Binding-site contacts:
Ligand atom C2 contacts residue SER353 of chain 1.A at 3.7 Å.
Ligand atom C4 contacts residue LEU495 of chain 1.A at 4.5 Å (hydrophobic).
Ligand atom C3 contacts residue PHE496 of chain 1.A at 3.6 Å (hydrophobic).
Ligand atom C6 contacts residue PHE496 of chain 1.A at 4.4 Å (hydrophobic).
Ligand atom O1 contacts residue VAL494 of chain 1.A at 4.5 Å.
Ligand atom O1 contacts residue PHE496 of chain 1.A at 3.7 Å.
Ligand atom C6 contacts residue LEU495 of chain 1.A at 2.9 Å (hydrophobic).
Ligand atom C3 contacts residue SER353 of chain 1.A at 3.9 Å.
Ligand atom C3 contacts residue TYR415 of chain 1.A at 3.5 Å (hydrophobic).
Ligand atom O1 contacts residue ASN497 of chain 1.A at 3.6 Å.
Ligand atom C1 contacts residue GLY498 of chain 1.A at 3.9 Å.
Ligand atom C4 contacts residue PHE496 of chain 1.A at 3.7 Å (hydrophobic).
Ligand atom C5 contacts residue PHE496 of chain 1.A at 4.4 Å (hydrophobic).
Ligand atom C2 contacts residue GLY498 of chain 1.A at 4.0 Å.
Ligand atom C2 contacts residue LEU495 of chain 1.A at 4.0 Å (hydrophobic).
Ligand atom O1 contacts residue LEU495 of chain 1.A at 3.1 Å (h-bond).
Ligand atom C1 contacts residue ASN497 of chain 1.A at 4.4 Å.
Ligand atom C1 contacts residue PHE496 of chain 1.A at 3.9 Å (hydrophobic).
Ligand atom C5 contacts residue TRP113 of chain 1.A at 4.2 Å (hydrophobic).
Ligand atom C5 contacts residue LEU495 of chain 1.A at 3.6 Å (hydrophobic).
Ligand atom C2 contacts residue PHE496 of chain 1.A at 4.0 Å (hydrophobic).
Ligand atom O1 contacts residue GLY498 of chain 1.A at 2.9 Å (h-bond).
Ligand atom C4 contacts residue TRP113 of chain 1.A at 4.3 Å (hydrophobic).
Ligand atom C1 contacts residue LEU495 of chain 1.A at 3.1 Å (hydrophobic).
Ligand atom C4 contacts residue TYR415 of chain 1.A at 3.6 Å (hydrophobic).

Sequence of chain 1.A:
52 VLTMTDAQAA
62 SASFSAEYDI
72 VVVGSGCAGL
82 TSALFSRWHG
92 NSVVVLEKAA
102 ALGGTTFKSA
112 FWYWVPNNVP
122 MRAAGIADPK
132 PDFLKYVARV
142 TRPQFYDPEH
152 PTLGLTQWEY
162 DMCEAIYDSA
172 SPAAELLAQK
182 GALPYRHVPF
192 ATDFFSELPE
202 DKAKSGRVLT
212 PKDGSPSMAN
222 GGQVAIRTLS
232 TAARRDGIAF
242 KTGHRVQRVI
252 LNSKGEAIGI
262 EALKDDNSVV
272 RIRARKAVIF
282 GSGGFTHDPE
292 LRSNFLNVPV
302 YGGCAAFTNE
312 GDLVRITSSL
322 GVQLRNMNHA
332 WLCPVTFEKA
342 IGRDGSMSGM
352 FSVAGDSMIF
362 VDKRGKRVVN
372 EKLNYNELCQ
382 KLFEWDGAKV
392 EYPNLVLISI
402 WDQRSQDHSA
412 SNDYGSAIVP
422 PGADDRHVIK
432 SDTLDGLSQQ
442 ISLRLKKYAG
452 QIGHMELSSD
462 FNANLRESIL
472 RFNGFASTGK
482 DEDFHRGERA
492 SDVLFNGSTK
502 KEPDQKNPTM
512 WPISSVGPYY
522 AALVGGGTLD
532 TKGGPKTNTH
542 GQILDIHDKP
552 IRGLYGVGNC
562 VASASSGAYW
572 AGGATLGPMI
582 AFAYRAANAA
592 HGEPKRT

This protein binds this small molecule.
Small molecule (SMILES): O=C1C=CCCC1